This protein binds this small molecule.
Small molecule (SMILES): O=c1ccn([C@@H]2O[C@H](CO)[C@@H](O)[C@H](O)[C@H]2O)c(=O)[nH]1

Sequence of chain 1.A:
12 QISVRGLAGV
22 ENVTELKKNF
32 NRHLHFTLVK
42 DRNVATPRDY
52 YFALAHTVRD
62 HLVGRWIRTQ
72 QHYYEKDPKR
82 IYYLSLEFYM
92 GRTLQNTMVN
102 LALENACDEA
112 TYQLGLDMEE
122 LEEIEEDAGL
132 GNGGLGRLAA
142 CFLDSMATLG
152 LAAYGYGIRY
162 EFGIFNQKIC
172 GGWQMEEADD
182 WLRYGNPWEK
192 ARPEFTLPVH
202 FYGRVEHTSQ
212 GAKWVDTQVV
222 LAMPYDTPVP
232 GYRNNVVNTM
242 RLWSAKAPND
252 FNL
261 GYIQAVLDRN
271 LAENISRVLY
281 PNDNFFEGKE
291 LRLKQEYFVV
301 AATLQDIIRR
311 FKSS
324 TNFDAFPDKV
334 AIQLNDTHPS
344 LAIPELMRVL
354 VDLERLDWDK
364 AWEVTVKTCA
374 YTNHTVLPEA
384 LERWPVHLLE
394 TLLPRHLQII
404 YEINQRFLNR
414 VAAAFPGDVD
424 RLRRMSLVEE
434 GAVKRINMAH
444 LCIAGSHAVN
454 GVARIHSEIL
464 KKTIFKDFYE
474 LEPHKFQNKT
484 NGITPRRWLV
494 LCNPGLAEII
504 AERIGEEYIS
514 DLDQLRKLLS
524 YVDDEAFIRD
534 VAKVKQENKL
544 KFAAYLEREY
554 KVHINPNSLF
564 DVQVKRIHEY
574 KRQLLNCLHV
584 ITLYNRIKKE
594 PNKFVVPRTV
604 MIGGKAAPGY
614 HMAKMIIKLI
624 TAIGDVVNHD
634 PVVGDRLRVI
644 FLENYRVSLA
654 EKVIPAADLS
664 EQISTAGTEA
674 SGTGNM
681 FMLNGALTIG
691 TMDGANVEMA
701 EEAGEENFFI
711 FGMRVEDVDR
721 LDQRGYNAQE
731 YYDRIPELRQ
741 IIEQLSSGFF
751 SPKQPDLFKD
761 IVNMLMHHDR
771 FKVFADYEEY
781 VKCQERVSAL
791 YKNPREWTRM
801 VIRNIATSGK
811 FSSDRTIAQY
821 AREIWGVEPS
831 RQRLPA

Binding-site contacts:
Ligand atom C2A contacts residue ASP283 of chain 1.A at 3.6 Å.
Ligand atom C4 contacts residue GLY675 of chain 1.A at 3.7 Å.
Ligand atom O3 contacts residue GLY675 of chain 1.A at 3.1 Å (h-bond).
Ligand atom O2 contacts residue ASN284 of chain 1.A at 3.2 Å (h-bond).
Ligand atom O6 contacts residue HIS377 of chain 1.A at 2.8 Å (h-bond).
Ligand atom N3 contacts residue ASN284 of chain 1.A at 3.7 Å.
Ligand atom O4 contacts residue SER674 of chain 1.A at 3.4 Å.
Ligand atom C2A contacts residue LEU136 of chain 1.A at 3.6 Å (hydrophobic).
Ligand atom O5 contacts residue LEU136 of chain 1.A at 3.6 Å (h-bond).
Ligand atom C6 contacts residue GLY135 of chain 1.A at 3.7 Å.
Ligand atom O6 contacts residue VAL455 of chain 1.A at 3.7 Å.
Ligand atom C4A contacts residue ASN284 of chain 1.A at 3.6 Å.
Ligand atom N3 contacts residue ASP283 of chain 1.A at 3.1 Å (salt-bridge).
Ligand atom N1 contacts residue LEU136 of chain 1.A at 3.9 Å.
Ligand atom C6A contacts residue HIS377 of chain 1.A at 3.2 Å.
Ligand atom O3 contacts residue SER674 of chain 1.A at 2.9 Å (h-bond).
Ligand atom C2A contacts residue ASN284 of chain 1.A at 3.8 Å.
Ligand atom C5 contacts residue GLY135 of chain 1.A at 3.7 Å.
Ligand atom C5A contacts residue ASN284 of chain 1.A at 3.5 Å.
Ligand atom O2A contacts residue LEU136 of chain 1.A at 3.0 Å (h-bond).
Ligand atom C6A contacts residue ASN284 of chain 1.A at 3.7 Å.
Ligand atom O4A contacts residue ASN284 of chain 1.A at 3.0 Å (h-bond).
Ligand atom O4 contacts residue GLY675 of chain 1.A at 2.7 Å (h-bond).
Ligand atom O2 contacts residue GLU672 of chain 1.A at 3.1 Å (salt-bridge).
Ligand atom O2A contacts residue GLY135 of chain 1.A at 3.2 Å (h-bond).
Ligand atom O3 contacts residue GLU672 of chain 1.A at 2.8 Å (salt-bridge).
Ligand atom O3 contacts residue ALA673 of chain 1.A at 3.4 Å (h-bond).
Ligand atom C6 contacts residue HIS377 of chain 1.A at 3.4 Å.
Ligand atom C3 contacts residue GLU672 of chain 1.A at 3.4 Å.
Ligand atom O2A contacts residue ASP283 of chain 1.A at 3.3 Å (salt-bridge).
Ligand atom C3 contacts residue GLY675 of chain 1.A at 3.7 Å.
Ligand atom C2 contacts residue GLU672 of chain 1.A at 3.8 Å.
Ligand atom O6 contacts residue ASN484 of chain 1.A at 2.7 Å (h-bond).
Ligand atom O4 contacts residue ASN484 of chain 1.A at 3.3 Å (h-bond).
Ligand atom N1 contacts residue ASN284 of chain 1.A at 3.8 Å.
Ligand atom O5 contacts residue HIS377 of chain 1.A at 3.6 Å (h-bond).
Ligand atom C2 contacts residue HIS377 of chain 1.A at 3.5 Å.
Ligand atom C6 contacts residue ASN484 of chain 1.A at 3.3 Å.
Ligand atom O2 contacts residue TYR573 of chain 1.A at 3.1 Å (h-bond).
Ligand atom C5 contacts residue LEU136 of chain 1.A at 3.8 Å (hydrophobic).